A protein and the small-molecule ligand that binds it are described below.
Small molecule (SMILES): CC(=O)N[C@H]1[C@H](O[C@H]2[C@H](O)[C@@H](NC(C)=O)CO[C@@H]2CO)O[C@H](CO)[C@@H](O[C@@H]2O[C@H](CO[C@H]3O[C@H](CO)[C@@H](O)[C@H](O)[C@@H]3O)[C@@H](O)[C@H](O)[C@@H]2O)[C@@H]1O

Sequence of chain 1.W:
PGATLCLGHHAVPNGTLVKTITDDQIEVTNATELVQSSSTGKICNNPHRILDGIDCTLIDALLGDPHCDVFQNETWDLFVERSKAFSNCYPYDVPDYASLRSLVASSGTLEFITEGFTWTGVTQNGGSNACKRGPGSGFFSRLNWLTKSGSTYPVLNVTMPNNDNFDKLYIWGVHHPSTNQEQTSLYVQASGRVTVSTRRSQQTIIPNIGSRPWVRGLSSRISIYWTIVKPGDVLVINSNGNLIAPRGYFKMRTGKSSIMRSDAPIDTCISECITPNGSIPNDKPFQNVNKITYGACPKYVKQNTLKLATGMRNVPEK

Binding-site contacts:
Ligand atom C1 contacts residue TRP216 of chain 1.W at 4.5 Å (hydrophobic).
Ligand atom C3 contacts residue TRP216 of chain 1.W at 4.5 Å (hydrophobic).
Ligand atom C8 contacts residue SER213 of chain 1.W at 4.3 Å.
Ligand atom C7 contacts residue TRP216 of chain 1.W at 4.0 Å (hydrophobic).
Ligand atom C1 contacts residue ASN159 of chain 1.U at 1.4 Å.
Ligand atom O7 contacts residue PRO215 of chain 1.W at 3.8 Å.
Ligand atom N2 contacts residue TRP216 of chain 1.W at 4.4 Å.
Ligand atom C4 contacts residue ASN159 of chain 1.U at 4.1 Å.
Ligand atom N2 contacts residue ASN159 of chain 1.U at 2.6 Å (h-bond).
Ligand atom O3 contacts residue TRP216 of chain 1.W at 4.2 Å.
Ligand atom O7 contacts residue TRP216 of chain 1.W at 2.9 Å (h-bond).
Ligand atom C1 contacts residue SER213 of chain 1.W at 4.5 Å.
Ligand atom O6 contacts residue THR161 of chain 1.U at 3.5 Å.
Ligand atom O7 contacts residue ASN159 of chain 1.U at 3.7 Å.
Ligand atom O4 contacts residue TRP216 of chain 1.W at 4.4 Å.
Ligand atom O5 contacts residue ASN159 of chain 1.U at 2.4 Å (h-bond).
Ligand atom N2 contacts residue SER213 of chain 1.W at 3.8 Å.
Ligand atom C5 contacts residue ASN159 of chain 1.U at 3.6 Å.
Ligand atom C2 contacts residue TRP216 of chain 1.W at 3.8 Å (hydrophobic).
Ligand atom C8 contacts residue THR161 of chain 1.U at 3.9 Å.
Ligand atom C6 contacts residue THR161 of chain 1.U at 3.6 Å.
Ligand atom C5 contacts residue TRP216 of chain 1.W at 4.1 Å (hydrophobic).
Ligand atom C4 contacts residue TRP216 of chain 1.W at 4.2 Å (hydrophobic).
Ligand atom C3 contacts residue ASN159 of chain 1.U at 3.6 Å.
Ligand atom O5 contacts residue TRP216 of chain 1.W at 4.2 Å.
Ligand atom C8 contacts residue VAL236 of chain 1.U at 4.0 Å (hydrophobic).
Ligand atom C7 contacts residue ASN159 of chain 1.U at 3.3 Å.
Ligand atom O6 contacts residue TRP216 of chain 1.W at 3.9 Å.
Ligand atom C6 contacts residue TRP216 of chain 1.W at 4.2 Å (hydrophobic).
Ligand atom C2 contacts residue ASN159 of chain 1.U at 2.2 Å.
Ligand atom C8 contacts residue ASN159 of chain 1.U at 4.2 Å.

Sequence of chain 1.U:
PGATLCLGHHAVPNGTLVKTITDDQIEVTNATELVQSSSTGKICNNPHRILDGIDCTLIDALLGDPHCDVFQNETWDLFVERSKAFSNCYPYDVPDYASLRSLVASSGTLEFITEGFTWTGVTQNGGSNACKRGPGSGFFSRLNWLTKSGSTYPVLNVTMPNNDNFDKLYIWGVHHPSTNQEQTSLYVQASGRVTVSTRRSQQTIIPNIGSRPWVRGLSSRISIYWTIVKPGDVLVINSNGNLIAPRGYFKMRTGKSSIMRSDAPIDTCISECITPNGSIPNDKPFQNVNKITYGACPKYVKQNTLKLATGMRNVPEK